Sequence of chain 2.B:
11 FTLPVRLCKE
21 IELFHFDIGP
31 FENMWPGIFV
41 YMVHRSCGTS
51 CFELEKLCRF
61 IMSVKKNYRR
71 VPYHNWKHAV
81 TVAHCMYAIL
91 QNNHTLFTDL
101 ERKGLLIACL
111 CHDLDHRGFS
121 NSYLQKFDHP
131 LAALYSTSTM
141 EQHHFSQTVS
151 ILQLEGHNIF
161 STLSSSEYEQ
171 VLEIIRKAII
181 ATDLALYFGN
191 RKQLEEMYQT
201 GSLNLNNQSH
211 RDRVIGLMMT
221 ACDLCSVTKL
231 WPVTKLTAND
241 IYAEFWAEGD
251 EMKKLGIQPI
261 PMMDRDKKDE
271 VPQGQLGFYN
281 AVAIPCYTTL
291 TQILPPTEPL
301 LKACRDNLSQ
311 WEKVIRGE

The small molecule below binds the protein below.
Small molecule (SMILES): COc1nc2cccnc2n1C1CC(Nc2nc3ccccc3s2)C1

Binding-site contacts:
Ligand atom C22 contacts residue 1IR1 of chain 2.J at 0.1 Å.
Ligand atom S25 contacts residue GLY274 of chain 2.B at 3.5 Å.
Ligand atom C15 contacts residue 1IR1 of chain 2.J at 0.3 Å.
Ligand atom C10 contacts residue 1IR1 of chain 2.J at 0.3 Å.
Ligand atom C14 contacts residue TYR242 of chain 2.B at 3.3 Å (hydrophobic).
Ligand atom C14 contacts residue 1IR1 of chain 2.J at 0.2 Å.
Ligand atom C14 contacts residue GLN275 of chain 2.B at 3.4 Å.
Ligand atom N18 contacts residue 1IR1 of chain 2.J at 0.1 Å (h-bond).
Ligand atom C12 contacts residue 1IR1 of chain 2.J at 1.0 Å.
Ligand atom C06 contacts residue 1IR1 of chain 2.J at 0.3 Å.
Ligand atom N09 contacts residue 1IR1 of chain 2.J at 0.4 Å (h-bond).
Ligand atom C17 contacts residue GLY274 of chain 2.B at 3.5 Å.
Ligand atom C07 contacts residue ILE241 of chain 2.B at 3.5 Å (hydrophobic).
Ligand atom C05 contacts residue 1IR1 of chain 2.J at 0.1 Å.
Ligand atom C22 contacts residue MET262 of chain 2.B at 3.5 Å (hydrophobic).
Ligand atom C19 contacts residue 1IR1 of chain 2.J at 0.1 Å.
Ligand atom C15 contacts residue GLN275 of chain 2.B at 3.5 Å.
Ligand atom C17 contacts residue 1IR1 of chain 2.J at 0.1 Å.
Ligand atom C22 contacts residue PRO261 of chain 2.B at 3.4 Å (hydrophobic).
Ligand atom C21 contacts residue 1IR1 of chain 2.J at 0.1 Å.
Ligand atom C20 contacts residue 1IR1 of chain 2.J at 0.1 Å.
Ligand atom S25 contacts residue 1IR1 of chain 2.J at 0.1 Å (h-bond).
Ligand atom C23 contacts residue MET262 of chain 2.B at 3.5 Å (hydrophobic).
Ligand atom C01 contacts residue 1IR1 of chain 2.J at 0.6 Å.
Ligand atom N04 contacts residue 1IR1 of chain 2.J at 0.3 Å (h-bond).
Ligand atom C03 contacts residue 1IR1 of chain 2.J at 0.4 Å.
Ligand atom C03 contacts residue PHE278 of chain 2.B at 3.6 Å (hydrophobic).
Ligand atom C07 contacts residue 1IR1 of chain 2.J at 0.4 Å.
Ligand atom C13 contacts residue 1IR1 of chain 2.J at 0.2 Å.
Ligand atom N16 contacts residue 1IR1 of chain 2.J at 0.2 Å (h-bond).
Ligand atom N16 contacts residue GLY274 of chain 2.B at 3.5 Å (h-bond).
Ligand atom C23 contacts residue 1IR1 of chain 2.J at 0.1 Å.
Ligand atom C24 contacts residue GLY274 of chain 2.B at 3.5 Å.
Ligand atom O02 contacts residue 1IR1 of chain 2.J at 0.6 Å (h-bond).
Ligand atom N18 contacts residue TYR242 of chain 2.B at 2.8 Å (h-bond).
Ligand atom C08 contacts residue ILE241 of chain 2.B at 3.2 Å (hydrophobic).
Ligand atom C08 contacts residue 1IR1 of chain 2.J at 0.5 Å.
Ligand atom C24 contacts residue 1IR1 of chain 2.J at 0.0 Å.
Ligand atom N11 contacts residue 1IR1 of chain 2.J at 0.5 Å (h-bond).
Ligand atom O02 contacts residue MET262 of chain 2.B at 3.4 Å (h-bond).